Sequence of chain 2.A:
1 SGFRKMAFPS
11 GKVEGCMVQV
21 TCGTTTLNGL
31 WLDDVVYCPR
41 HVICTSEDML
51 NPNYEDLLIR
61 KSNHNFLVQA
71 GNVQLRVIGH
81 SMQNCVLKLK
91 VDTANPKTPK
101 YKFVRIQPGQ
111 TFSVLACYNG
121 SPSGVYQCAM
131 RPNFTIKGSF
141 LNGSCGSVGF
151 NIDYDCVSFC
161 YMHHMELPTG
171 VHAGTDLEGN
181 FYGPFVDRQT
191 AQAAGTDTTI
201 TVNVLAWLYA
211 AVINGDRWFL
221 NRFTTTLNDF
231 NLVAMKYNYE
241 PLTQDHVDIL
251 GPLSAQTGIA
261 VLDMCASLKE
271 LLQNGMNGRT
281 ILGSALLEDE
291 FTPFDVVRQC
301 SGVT

Binding-site contacts:
Ligand atom C18 contacts residue HIS163 of chain 2.A at 3.6 Å.
Ligand atom C12 contacts residue HIS41 of chain 2.A at 3.6 Å.
Ligand atom C17 contacts residue ASN142 of chain 2.A at 3.7 Å.
Ligand atom C18 contacts residue GLU166 of chain 2.A at 3.9 Å.
Ligand atom C18 contacts residue CYS145 of chain 2.A at 3.9 Å (hydrophobic).
Ligand atom C2 contacts residue GLU166 of chain 2.A at 3.9 Å.
Ligand atom C14 contacts residue MET49 of chain 2.A at 3.8 Å (hydrophobic).
Ligand atom C16 contacts residue HIS41 of chain 2.A at 3.7 Å.
Ligand atom C20 contacts residue LEU141 of chain 2.A at 3.5 Å (hydrophobic).
Ligand atom C12 contacts residue HIS164 of chain 2.A at 3.2 Å.
Ligand atom C19 contacts residue GLU166 of chain 2.A at 3.9 Å.
Ligand atom C19 contacts residue HIS163 of chain 2.A at 3.7 Å.
Ligand atom C6 contacts residue HIS41 of chain 2.A at 3.6 Å.
Ligand atom C19 contacts residue LEU141 of chain 2.A at 3.5 Å (hydrophobic).
Ligand atom N1 contacts residue CYS145 of chain 2.A at 3.8 Å.
Ligand atom C14 contacts residue GLN189 of chain 2.A at 3.6 Å.
Ligand atom C20 contacts residue ASN142 of chain 2.A at 3.8 Å.
Ligand atom C contacts residue GLN189 of chain 2.A at 3.6 Å.
Ligand atom C3 contacts residue ASN142 of chain 2.A at 3.5 Å.
Ligand atom N2 contacts residue SER144 of chain 2.A at 3.6 Å.
Ligand atom C6 contacts residue CYS145 of chain 2.A at 1.8 Å (hydrophobic).
Ligand atom C21 contacts residue ASN142 of chain 2.A at 3.3 Å.
Ligand atom C20 contacts residue PHE140 of chain 2.A at 3.4 Å (hydrophobic).
Ligand atom C20 contacts residue GLU166 of chain 2.A at 3.8 Å.
Ligand atom O1 contacts residue GLY143 of chain 2.A at 3.1 Å (h-bond).
Ligand atom C4 contacts residue CYS145 of chain 2.A at 3.2 Å (hydrophobic).
Ligand atom C11 contacts residue HIS164 of chain 2.A at 3.7 Å.
Ligand atom C19 contacts residue PHE140 of chain 2.A at 3.2 Å (hydrophobic).
Ligand atom C16 contacts residue TYR54 of chain 2.A at 3.8 Å (hydrophobic).
Ligand atom C11 contacts residue HIS41 of chain 2.A at 3.6 Å.
Ligand atom C4 contacts residue ASN142 of chain 2.A at 3.8 Å.
Ligand atom N2 contacts residue HIS163 of chain 2.A at 2.8 Å (h-bond).
Ligand atom C19 contacts residue SER144 of chain 2.A at 3.8 Å.
Ligand atom O1 contacts residue CYS145 of chain 2.A at 3.6 Å.
Ligand atom O1 contacts residue ASN142 of chain 2.A at 3.1 Å (h-bond).
Ligand atom C16 contacts residue ASP187 of chain 2.A at 3.5 Å.
Ligand atom C5 contacts residue HIS41 of chain 2.A at 3.6 Å.
Ligand atom O contacts residue GLU166 of chain 2.A at 2.8 Å (salt-bridge).
Ligand atom O contacts residue MET165 of chain 2.A at 3.4 Å.
Ligand atom C5 contacts residue CYS145 of chain 2.A at 2.8 Å (hydrophobic).

The small molecule below binds the protein below.
Small molecule (SMILES): CCNC(=O)[C@@H](c1cccnc1)N(C(=O)CC)c1ccc(C(C)(C)C)cc1